This small molecule binds to this protein.
Small molecule (SMILES): CC(=O)N[C@@H]1[C@@H](O)[C@H](O)[C@@H](CO)O[C@H]1O

Sequence of chain 1.F:
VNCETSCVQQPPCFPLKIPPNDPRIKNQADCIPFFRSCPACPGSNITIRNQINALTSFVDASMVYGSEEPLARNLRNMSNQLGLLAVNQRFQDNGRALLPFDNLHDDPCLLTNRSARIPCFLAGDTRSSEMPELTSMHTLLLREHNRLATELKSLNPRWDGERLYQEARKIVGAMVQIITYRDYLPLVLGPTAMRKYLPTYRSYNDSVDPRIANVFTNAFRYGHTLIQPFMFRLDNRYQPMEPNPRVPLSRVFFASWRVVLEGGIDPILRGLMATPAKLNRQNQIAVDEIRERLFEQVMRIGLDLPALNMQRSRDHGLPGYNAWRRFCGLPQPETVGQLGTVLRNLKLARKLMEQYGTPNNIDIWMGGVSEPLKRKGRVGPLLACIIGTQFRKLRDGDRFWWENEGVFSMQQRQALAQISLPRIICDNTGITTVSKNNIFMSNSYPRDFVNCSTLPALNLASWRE

Binding-site contacts:
Ligand atom O7 contacts residue ASN452 of chain 1.F at 3.8 Å.
Ligand atom C2 contacts residue ASN452 of chain 1.F at 3.1 Å.
Ligand atom C8 contacts residue VAL451 of chain 1.F at 3.8 Å (hydrophobic).
Ligand atom C7 contacts residue VAL451 of chain 1.F at 4.1 Å (hydrophobic).
Ligand atom O7 contacts residue VAL451 of chain 1.F at 3.8 Å.
Ligand atom C8 contacts residue ASN452 of chain 1.F at 4.2 Å.
Ligand atom N2 contacts residue ASN452 of chain 1.F at 3.1 Å (h-bond).
Ligand atom C8 contacts residue PHE450 of chain 1.F at 3.5 Å (hydrophobic).
Ligand atom C8 contacts residue THR434 of chain 1.F at 3.5 Å.
Ligand atom C7 contacts residue ASN452 of chain 1.F at 3.5 Å.
Ligand atom O5 contacts residue ASN452 of chain 1.F at 3.8 Å.
Ligand atom C7 contacts residue PHE450 of chain 1.F at 4.2 Å (hydrophobic).
Ligand atom O7 contacts residue PHE450 of chain 1.F at 4.0 Å.
Ligand atom C1 contacts residue ASN452 of chain 1.F at 3.1 Å.